Sequence of chain 1.A:
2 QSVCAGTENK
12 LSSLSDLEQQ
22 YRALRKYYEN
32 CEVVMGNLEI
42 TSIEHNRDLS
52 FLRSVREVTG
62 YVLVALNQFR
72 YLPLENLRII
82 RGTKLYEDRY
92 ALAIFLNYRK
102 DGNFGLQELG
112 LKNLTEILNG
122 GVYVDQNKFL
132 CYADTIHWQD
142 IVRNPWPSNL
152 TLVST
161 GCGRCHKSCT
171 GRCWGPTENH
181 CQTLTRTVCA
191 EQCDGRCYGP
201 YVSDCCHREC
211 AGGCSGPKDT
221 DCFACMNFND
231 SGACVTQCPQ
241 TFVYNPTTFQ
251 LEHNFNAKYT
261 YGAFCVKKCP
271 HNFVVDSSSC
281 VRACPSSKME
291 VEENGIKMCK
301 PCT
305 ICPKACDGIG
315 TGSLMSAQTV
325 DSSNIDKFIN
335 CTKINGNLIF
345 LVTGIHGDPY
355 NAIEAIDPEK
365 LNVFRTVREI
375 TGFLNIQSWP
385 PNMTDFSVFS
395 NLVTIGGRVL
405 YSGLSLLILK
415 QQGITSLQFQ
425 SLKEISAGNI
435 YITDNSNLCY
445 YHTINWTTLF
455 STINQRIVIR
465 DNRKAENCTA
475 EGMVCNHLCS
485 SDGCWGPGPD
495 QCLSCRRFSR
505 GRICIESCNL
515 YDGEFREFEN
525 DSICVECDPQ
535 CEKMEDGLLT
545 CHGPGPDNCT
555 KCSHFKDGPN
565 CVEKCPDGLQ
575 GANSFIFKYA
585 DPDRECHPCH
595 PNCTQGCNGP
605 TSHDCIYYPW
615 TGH

Binding-site contacts:
Ligand atom N2 contacts residue ASN334 of chain 1.A at 2.7 Å (h-bond).
Ligand atom C8 contacts residue ASN334 of chain 1.A at 3.7 Å.
Ligand atom O5 contacts residue ASN334 of chain 1.A at 2.4 Å (h-bond).
Ligand atom C3 contacts residue ASN334 of chain 1.A at 3.0 Å.
Ligand atom C8 contacts residue LYS308 of chain 1.A at 3.5 Å.
Ligand atom N2 contacts residue ILE333 of chain 1.A at 4.0 Å.
Ligand atom C5 contacts residue ASN334 of chain 1.A at 2.9 Å.
Ligand atom C1 contacts residue ASN334 of chain 1.A at 1.4 Å.
Ligand atom C4 contacts residue ASN334 of chain 1.A at 3.5 Å.
Ligand atom C1 contacts residue ILE333 of chain 1.A at 4.5 Å (hydrophobic).
Ligand atom C7 contacts residue ASN334 of chain 1.A at 3.6 Å.
Ligand atom C2 contacts residue ASN334 of chain 1.A at 2.4 Å.
Ligand atom O6 contacts residue SER286 of chain 1.A at 4.0 Å.
Ligand atom C8 contacts residue ILE333 of chain 1.A at 4.3 Å (hydrophobic).
Ligand atom C6 contacts residue ASN334 of chain 1.A at 4.0 Å.
Ligand atom O3 contacts residue ASN334 of chain 1.A at 4.3 Å.

A small-molecule ligand and the protein it binds are described below.
Small molecule (SMILES): CC(=O)N[C@@H]1[C@@H](O)[C@H](O)[C@@H](CO)O[C@H]1O